Binding-site contacts:
Ligand atom O3B contacts residue GLN360 of chain 1.E at 2.7 Å (h-bond).
Ligand atom O2B contacts residue ASP534 of chain 1.E at 3.5 Å (salt-bridge).
Ligand atom O2A contacts residue DDG9 of chain 1.A at 3.1 Å.
Ligand atom O5' contacts residue ASP534 of chain 1.E at 3.3 Å (salt-bridge).
Ligand atom O2B contacts residue GLN360 of chain 1.E at 3.5 Å (h-bond).
Ligand atom O4' contacts residue ARG319 of chain 1.E at 3.2 Å (salt-bridge).
Ligand atom PB contacts residue GLN360 of chain 1.E at 3.3 Å.
Ligand atom O1B contacts residue GLN360 of chain 1.E at 3.1 Å.
Ligand atom C4' contacts residue ASP534 of chain 1.E at 3.7 Å.
Ligand atom N4 contacts residue ALA411 of chain 1.E at 3.4 Å.
Ligand atom PB contacts residue TYR414 of chain 1.E at 3.6 Å.
Ligand atom C2' contacts residue GLU362 of chain 1.E at 2.8 Å.
Ligand atom PA contacts residue DDG9 of chain 1.A at 3.5 Å.
Ligand atom C5' contacts residue DDG9 of chain 1.A at 3.5 Å.
Ligand atom O3B contacts residue MN1 of chain 1.J at 2.9 Å.
Ligand atom O1B contacts residue TYR414 of chain 1.E at 2.8 Å (h-bond).
Ligand atom O2A contacts residue ASP534 of chain 1.E at 2.4 Å (salt-bridge).
Ligand atom O2A contacts residue MN1 of chain 1.J at 3.2 Å.
Ligand atom C3' contacts residue GLU362 of chain 1.E at 3.3 Å.
Ligand atom O1G contacts residue HIS386 of chain 1.E at 3.0 Å.
Ligand atom O2B contacts residue TYR414 of chain 1.E at 3.5 Å (h-bond).
Ligand atom O2B contacts residue MN1 of chain 1.J at 3.1 Å.
Ligand atom C4' contacts residue GLU362 of chain 1.E at 3.4 Å.
Ligand atom O2B contacts residue ILE361 of chain 1.E at 3.2 Å (h-bond).
Ligand atom O3B contacts residue TYR358 of chain 1.E at 3.0 Å (h-bond).
Ligand atom C5' contacts residue ASP534 of chain 1.E at 2.5 Å.
Ligand atom O1G contacts residue ARG406 of chain 1.E at 2.8 Å (salt-bridge).
Ligand atom C1' contacts residue DDG9 of chain 1.A at 3.5 Å.
Ligand atom PA contacts residue ASP534 of chain 1.E at 3.3 Å.
Ligand atom C3' contacts residue TYR414 of chain 1.E at 3.2 Å (hydrophobic).
Ligand atom O3G contacts residue GLN360 of chain 1.E at 3.5 Å (h-bond).
Ligand atom O4' contacts residue DDG9 of chain 1.A at 3.1 Å.
Ligand atom O3G contacts residue ARG406 of chain 1.E at 3.2 Å (salt-bridge).
Ligand atom C2' contacts residue TYR414 of chain 1.E at 3.6 Å (hydrophobic).
Ligand atom O1A contacts residue DDG9 of chain 1.A at 3.5 Å.
Ligand atom O3G contacts residue SER359 of chain 1.E at 3.3 Å.
Ligand atom O1B contacts residue HIS386 of chain 1.E at 2.9 Å (h-bond).
Ligand atom PB contacts residue MN1 of chain 1.J at 3.5 Å.
Ligand atom O1G contacts residue LYS410 of chain 1.E at 2.7 Å (salt-bridge).
Ligand atom O2G contacts residue MN1 of chain 1.J at 3.7 Å.

This protein binds this small molecule.
Small molecule (SMILES): Nc1ccn([C@H]2CC[C@@H](CO[P](=O)(O)O[P](=O)(O)OP(=O)(O)O)O2)c(=O)n1

Sequence of chain 1.E:
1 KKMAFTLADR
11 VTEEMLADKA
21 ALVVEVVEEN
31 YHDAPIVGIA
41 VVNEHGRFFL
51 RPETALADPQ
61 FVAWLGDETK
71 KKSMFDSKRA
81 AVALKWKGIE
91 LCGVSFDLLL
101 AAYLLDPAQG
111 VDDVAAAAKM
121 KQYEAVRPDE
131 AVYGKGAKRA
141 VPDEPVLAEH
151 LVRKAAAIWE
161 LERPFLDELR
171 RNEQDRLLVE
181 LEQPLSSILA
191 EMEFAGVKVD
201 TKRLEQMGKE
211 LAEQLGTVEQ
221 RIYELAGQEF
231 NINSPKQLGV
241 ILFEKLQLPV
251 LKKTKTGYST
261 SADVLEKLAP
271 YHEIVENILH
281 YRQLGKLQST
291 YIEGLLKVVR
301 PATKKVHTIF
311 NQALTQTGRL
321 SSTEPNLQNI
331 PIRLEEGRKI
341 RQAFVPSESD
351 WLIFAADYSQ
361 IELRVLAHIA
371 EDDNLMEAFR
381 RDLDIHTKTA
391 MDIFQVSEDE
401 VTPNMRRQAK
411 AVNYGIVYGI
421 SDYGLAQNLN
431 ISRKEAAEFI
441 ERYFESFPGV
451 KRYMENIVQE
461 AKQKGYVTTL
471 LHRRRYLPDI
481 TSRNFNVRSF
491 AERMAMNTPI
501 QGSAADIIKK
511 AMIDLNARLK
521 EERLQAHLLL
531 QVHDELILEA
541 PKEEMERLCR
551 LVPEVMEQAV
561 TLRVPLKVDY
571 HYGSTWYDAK